Sequence of chain 1.E:
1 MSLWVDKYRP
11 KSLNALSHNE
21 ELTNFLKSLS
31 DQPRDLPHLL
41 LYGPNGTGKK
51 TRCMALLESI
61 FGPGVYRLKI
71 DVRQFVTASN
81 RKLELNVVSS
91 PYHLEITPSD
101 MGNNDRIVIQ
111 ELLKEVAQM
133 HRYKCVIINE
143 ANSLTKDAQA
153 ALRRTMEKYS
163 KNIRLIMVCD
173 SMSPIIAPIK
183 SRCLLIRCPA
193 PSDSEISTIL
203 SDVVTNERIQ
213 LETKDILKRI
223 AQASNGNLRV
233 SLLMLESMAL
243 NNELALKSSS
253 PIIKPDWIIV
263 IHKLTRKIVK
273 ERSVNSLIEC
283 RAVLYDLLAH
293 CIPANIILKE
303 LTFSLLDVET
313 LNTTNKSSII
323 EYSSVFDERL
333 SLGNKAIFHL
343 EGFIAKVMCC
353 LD

The small molecule below binds the protein below.
Small molecule (SMILES): Nc1ncnc2c1ncn2[C@@H]1O[C@H](COP(=O)(O)OP(=O)(O)OP(O)(O)=S)[C@@H](O)[C@H]1O

Sequence of chain 1.D:
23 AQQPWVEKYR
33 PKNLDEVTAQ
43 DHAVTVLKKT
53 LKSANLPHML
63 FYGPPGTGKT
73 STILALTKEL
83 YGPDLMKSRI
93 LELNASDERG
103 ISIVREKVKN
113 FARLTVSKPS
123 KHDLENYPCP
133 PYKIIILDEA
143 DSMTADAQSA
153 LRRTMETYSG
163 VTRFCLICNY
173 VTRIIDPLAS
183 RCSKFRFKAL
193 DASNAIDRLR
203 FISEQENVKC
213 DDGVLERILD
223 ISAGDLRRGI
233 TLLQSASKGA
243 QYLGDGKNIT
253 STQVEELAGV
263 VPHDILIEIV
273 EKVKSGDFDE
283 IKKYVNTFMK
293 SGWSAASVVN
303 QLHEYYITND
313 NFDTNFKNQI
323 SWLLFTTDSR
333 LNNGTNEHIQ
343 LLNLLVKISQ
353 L

Binding-site contacts:
Ligand atom C2 contacts residue GLU38 of chain 1.D at 3.6 Å.
Ligand atom O2A contacts residue GLU159 of chain 1.E at 2.7 Å (salt-bridge).
Ligand atom O1B contacts residue LYS71 of chain 1.D at 2.5 Å (salt-bridge).
Ligand atom O2B contacts residue MG1 of chain 1.T at 2.5 Å.
Ligand atom O1B contacts residue GLY70 of chain 1.D at 3.0 Å (h-bond).
Ligand atom C5' contacts residue ARG32 of chain 1.D at 3.6 Å.
Ligand atom O3B contacts residue GLY68 of chain 1.D at 2.9 Å (h-bond).
Ligand atom O3' contacts residue VAL28 of chain 1.D at 2.8 Å (h-bond).
Ligand atom S1G contacts residue ARG155 of chain 1.E at 3.6 Å.
Ligand atom C2 contacts residue PRO33 of chain 1.D at 3.7 Å (hydrophobic).
Ligand atom N7 contacts residue GLY70 of chain 1.D at 3.3 Å (h-bond).
Ligand atom N6 contacts residue GLN42 of chain 1.D at 3.4 Å (h-bond).
Ligand atom O3A contacts residue GLY70 of chain 1.D at 3.4 Å (h-bond).
Ligand atom O3' contacts residue ILE232 of chain 1.D at 3.4 Å.
Ligand atom O1A contacts residue GLY70 of chain 1.D at 3.2 Å.
Ligand atom C8 contacts residue GLY68 of chain 1.D at 3.0 Å.
Ligand atom C3' contacts residue VAL28 of chain 1.D at 3.2 Å (hydrophobic).
Ligand atom O2A contacts residue ARG229 of chain 1.D at 3.4 Å (salt-bridge).
Ligand atom S1G contacts residue LYS71 of chain 1.D at 3.6 Å.
Ligand atom O2' contacts residue TYR31 of chain 1.D at 2.9 Å (h-bond).
Ligand atom N1 contacts residue VAL39 of chain 1.D at 3.7 Å.
Ligand atom O3A contacts residue GLY68 of chain 1.D at 3.5 Å.
Ligand atom PG contacts residue ARG229 of chain 1.D at 3.6 Å.
Ligand atom O2B contacts residue THR72 of chain 1.D at 3.1 Å (h-bond).
Ligand atom O1A contacts residue SER73 of chain 1.D at 2.5 Å (h-bond).
Ligand atom PG contacts residue MG1 of chain 1.T at 3.6 Å.
Ligand atom N6 contacts residue THR40 of chain 1.D at 3.0 Å (h-bond).
Ligand atom O2G contacts residue ARG184 of chain 1.E at 3.2 Å (salt-bridge).
Ligand atom N7 contacts residue THR69 of chain 1.D at 3.0 Å (h-bond).
Ligand atom N3 contacts residue LEU228 of chain 1.D at 3.6 Å.
Ligand atom O3G contacts residue MG1 of chain 1.T at 2.1 Å.
Ligand atom C5' contacts residue SER73 of chain 1.D at 3.6 Å.
Ligand atom N1 contacts residue GLU38 of chain 1.D at 3.6 Å.
Ligand atom C4 contacts residue LEU228 of chain 1.D at 3.6 Å (hydrophobic).
Ligand atom O3B contacts residue ARG229 of chain 1.D at 3.6 Å.
Ligand atom N1 contacts residue THR40 of chain 1.D at 3.1 Å (h-bond).
Ligand atom N6 contacts residue VAL39 of chain 1.D at 3.5 Å.
Ligand atom O2G contacts residue ARG229 of chain 1.D at 2.5 Å (salt-bridge).
Ligand atom N7 contacts residue GLY68 of chain 1.D at 3.3 Å (h-bond).
Ligand atom N6 contacts residue THR69 of chain 1.D at 3.5 Å (h-bond).